Binding-site contacts:
Ligand atom C6 contacts residue GLU194 of chain 1.B at 4.3 Å.
Ligand atom O7 contacts residue LYS229 of chain 1.B at 4.3 Å.
Ligand atom C7 contacts residue ILE156 of chain 1.B at 4.2 Å (hydrophobic).
Ligand atom O6 contacts residue GLU194 of chain 1.B at 3.2 Å (salt-bridge).
Ligand atom C5 contacts residue ASN191 of chain 1.B at 3.6 Å.
Ligand atom C4 contacts residue ASN191 of chain 1.B at 4.2 Å.
Ligand atom C1 contacts residue THR193 of chain 1.B at 3.5 Å.
Ligand atom C8 contacts residue GLN189 of chain 1.B at 4.4 Å.
Ligand atom N2 contacts residue ILE156 of chain 1.B at 4.0 Å.
Ligand atom C1 contacts residue ILE156 of chain 1.B at 4.3 Å (hydrophobic).
Ligand atom C8 contacts residue ASN191 of chain 1.B at 4.4 Å.
Ligand atom O6 contacts residue THR193 of chain 1.B at 3.4 Å.
Ligand atom O7 contacts residue GLN189 of chain 1.B at 4.4 Å.
Ligand atom C8 contacts residue THR150 of chain 1.B at 4.0 Å.
Ligand atom C2 contacts residue ASN191 of chain 1.B at 2.4 Å.
Ligand atom N2 contacts residue ASN191 of chain 1.B at 2.8 Å (h-bond).
Ligand atom C1 contacts residue ASN191 of chain 1.B at 1.4 Å.
Ligand atom O5 contacts residue THR193 of chain 1.B at 3.7 Å.
Ligand atom C5 contacts residue THR193 of chain 1.B at 3.7 Å.
Ligand atom C7 contacts residue THR193 of chain 1.B at 4.3 Å.
Ligand atom C6 contacts residue THR193 of chain 1.B at 4.2 Å.
Ligand atom O7 contacts residue ASN191 of chain 1.B at 3.5 Å (h-bond).
Ligand atom O7 contacts residue THR193 of chain 1.B at 3.7 Å.
Ligand atom C8 contacts residue THR193 of chain 1.B at 4.1 Å.
Ligand atom C8 contacts residue GLU194 of chain 1.B at 3.5 Å.
Ligand atom C8 contacts residue ILE156 of chain 1.B at 4.0 Å (hydrophobic).
Ligand atom O5 contacts residue ASN191 of chain 1.B at 2.4 Å (h-bond).
Ligand atom C7 contacts residue ASN191 of chain 1.B at 3.3 Å.
Ligand atom C3 contacts residue ASN191 of chain 1.B at 3.8 Å.

Sequence of chain 1.B:
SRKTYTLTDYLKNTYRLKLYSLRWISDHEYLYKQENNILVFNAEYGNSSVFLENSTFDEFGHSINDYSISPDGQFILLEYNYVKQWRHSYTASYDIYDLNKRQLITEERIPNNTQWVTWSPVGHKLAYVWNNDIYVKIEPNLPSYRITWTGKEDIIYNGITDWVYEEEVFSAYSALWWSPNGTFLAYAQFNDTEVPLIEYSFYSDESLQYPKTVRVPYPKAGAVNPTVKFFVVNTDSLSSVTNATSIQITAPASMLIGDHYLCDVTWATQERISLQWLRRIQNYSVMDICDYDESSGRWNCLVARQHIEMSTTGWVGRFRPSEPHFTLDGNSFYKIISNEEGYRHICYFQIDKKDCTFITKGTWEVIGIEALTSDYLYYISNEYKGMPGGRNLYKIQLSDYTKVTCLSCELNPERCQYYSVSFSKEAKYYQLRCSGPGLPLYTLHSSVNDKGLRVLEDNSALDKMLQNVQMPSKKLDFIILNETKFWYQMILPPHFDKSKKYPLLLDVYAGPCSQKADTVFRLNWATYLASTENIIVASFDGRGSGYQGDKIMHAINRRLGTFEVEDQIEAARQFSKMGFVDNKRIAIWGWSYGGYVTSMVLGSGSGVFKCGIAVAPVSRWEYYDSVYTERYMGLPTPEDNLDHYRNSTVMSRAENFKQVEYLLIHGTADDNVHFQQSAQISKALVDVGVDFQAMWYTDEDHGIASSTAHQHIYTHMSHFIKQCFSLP

A protein and the small-molecule ligand that binds it are described below.
Small molecule (SMILES): CC(=O)N[C@H]1[C@H](O[C@H]2[C@H](O)[C@@H](NC(C)=O)CO[C@@H]2CO)O[C@H](CO)[C@@H](O[C@@H]2O[C@H](CO)[C@@H](O)[C@H](O)[C@@H]2O)[C@@H]1O